Binding-site contacts:
Ligand atom C4 contacts residue ASN166 of chain 1.J at 4.3 Å.
Ligand atom O7 contacts residue PHE165 of chain 1.J at 3.6 Å.
Ligand atom C7 contacts residue PHE165 of chain 1.J at 2.7 Å (hydrophobic).
Ligand atom C2 contacts residue PHE165 of chain 1.J at 4.4 Å (hydrophobic).
Ligand atom O7 contacts residue ASN166 of chain 1.J at 4.3 Å.
Ligand atom O7 contacts residue SER152 of chain 1.J at 3.1 Å (h-bond).
Ligand atom N2 contacts residue ASN166 of chain 1.J at 2.9 Å (h-bond).
Ligand atom C7 contacts residue ASN166 of chain 1.J at 3.8 Å.
Ligand atom N2 contacts residue PHE165 of chain 1.J at 3.2 Å.
Ligand atom C7 contacts residue SER152 of chain 1.J at 3.8 Å.
Ligand atom C2 contacts residue ASN166 of chain 1.J at 2.6 Å.
Ligand atom C1 contacts residue ASN166 of chain 1.J at 1.5 Å.
Ligand atom C3 contacts residue ASN166 of chain 1.J at 3.9 Å.
Ligand atom C8 contacts residue SER152 of chain 1.J at 3.8 Å.
Ligand atom O5 contacts residue ASN166 of chain 1.J at 2.4 Å (h-bond).
Ligand atom C5 contacts residue ASN166 of chain 1.J at 3.7 Å.
Ligand atom C8 contacts residue PHE165 of chain 1.J at 1.5 Å (hydrophobic).

A small-molecule ligand and the protein it binds are described below.
Small molecule (SMILES): CC(=O)N[C@@H]1[C@@H](O)[C@H](O)[C@@H](CO)O[C@H]1O

Sequence of chain 1.J:
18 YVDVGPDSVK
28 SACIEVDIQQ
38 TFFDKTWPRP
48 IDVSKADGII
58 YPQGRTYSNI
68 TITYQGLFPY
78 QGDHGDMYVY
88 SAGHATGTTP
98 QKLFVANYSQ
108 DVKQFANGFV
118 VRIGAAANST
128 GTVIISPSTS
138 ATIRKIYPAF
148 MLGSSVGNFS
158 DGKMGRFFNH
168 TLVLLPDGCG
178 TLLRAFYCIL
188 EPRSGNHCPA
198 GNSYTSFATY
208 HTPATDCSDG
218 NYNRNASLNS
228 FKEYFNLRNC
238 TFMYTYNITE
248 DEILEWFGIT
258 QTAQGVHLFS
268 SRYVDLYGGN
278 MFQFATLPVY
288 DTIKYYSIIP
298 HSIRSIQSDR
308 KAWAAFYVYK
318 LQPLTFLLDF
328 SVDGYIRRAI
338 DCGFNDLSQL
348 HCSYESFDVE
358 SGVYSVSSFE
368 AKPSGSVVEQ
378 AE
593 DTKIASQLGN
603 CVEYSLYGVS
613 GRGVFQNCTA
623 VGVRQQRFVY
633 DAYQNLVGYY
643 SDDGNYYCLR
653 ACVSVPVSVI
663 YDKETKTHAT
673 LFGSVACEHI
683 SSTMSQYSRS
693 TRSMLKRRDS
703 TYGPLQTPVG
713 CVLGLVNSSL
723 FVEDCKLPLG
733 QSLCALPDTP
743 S